Sequence of chain 1.A:
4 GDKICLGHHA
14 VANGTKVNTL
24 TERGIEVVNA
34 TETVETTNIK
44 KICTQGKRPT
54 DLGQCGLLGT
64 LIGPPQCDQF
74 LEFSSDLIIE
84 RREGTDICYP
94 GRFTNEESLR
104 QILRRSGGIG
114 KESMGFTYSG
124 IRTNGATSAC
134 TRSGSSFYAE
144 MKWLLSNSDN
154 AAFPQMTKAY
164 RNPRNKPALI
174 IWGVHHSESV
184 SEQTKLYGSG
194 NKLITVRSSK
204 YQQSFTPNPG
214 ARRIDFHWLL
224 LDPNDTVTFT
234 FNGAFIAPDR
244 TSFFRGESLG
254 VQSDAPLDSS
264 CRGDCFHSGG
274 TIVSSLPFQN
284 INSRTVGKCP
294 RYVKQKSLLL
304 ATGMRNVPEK

Binding-site contacts:
Ligand atom C7 contacts residue ASN79 of chain 1.D at 3.8 Å.
Ligand atom O7 contacts residue ASN79 of chain 1.D at 3.6 Å (h-bond).
Ligand atom N2 contacts residue ASN82 of chain 1.D at 3.1 Å (h-bond).
Ligand atom C7 contacts residue GLN75 of chain 1.D at 4.4 Å.
Ligand atom N2 contacts residue GLY78 of chain 1.D at 4.3 Å.
Ligand atom C1 contacts residue ASN82 of chain 1.D at 1.4 Å.
Ligand atom C3 contacts residue ASN82 of chain 1.D at 3.9 Å.
Ligand atom C8 contacts residue ASN79 of chain 1.D at 3.6 Å.
Ligand atom O7 contacts residue ARG108 of chain 1.A at 3.5 Å (salt-bridge).
Ligand atom O7 contacts residue ASN82 of chain 1.D at 4.2 Å.
Ligand atom C8 contacts residue GLY78 of chain 1.D at 3.9 Å.
Ligand atom C7 contacts residue ASN82 of chain 1.D at 3.8 Å.
Ligand atom O3 contacts residue GLU72 of chain 1.D at 4.0 Å.
Ligand atom C2 contacts residue ASN82 of chain 1.D at 2.6 Å.
Ligand atom C8 contacts residue GLN75 of chain 1.D at 3.5 Å.
Ligand atom C8 contacts residue GLU72 of chain 1.D at 4.4 Å.
Ligand atom C5 contacts residue ASN82 of chain 1.D at 3.6 Å.
Ligand atom O5 contacts residue ASN82 of chain 1.D at 2.4 Å (h-bond).
Ligand atom C4 contacts residue ASN82 of chain 1.D at 4.3 Å.

Sequence of chain 1.D:
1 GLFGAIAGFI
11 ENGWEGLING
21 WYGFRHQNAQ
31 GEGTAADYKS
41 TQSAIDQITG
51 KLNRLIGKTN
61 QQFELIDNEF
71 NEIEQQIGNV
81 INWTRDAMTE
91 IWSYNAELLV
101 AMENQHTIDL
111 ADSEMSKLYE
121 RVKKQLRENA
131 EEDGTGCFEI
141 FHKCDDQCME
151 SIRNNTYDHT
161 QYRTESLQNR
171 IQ

The protein below binds the small molecule below.
Small molecule (SMILES): CC(=O)N[C@@H]1[C@@H](O)[C@H](O)[C@@H](CO)O[C@H]1O